Sequence of chain 1.G:
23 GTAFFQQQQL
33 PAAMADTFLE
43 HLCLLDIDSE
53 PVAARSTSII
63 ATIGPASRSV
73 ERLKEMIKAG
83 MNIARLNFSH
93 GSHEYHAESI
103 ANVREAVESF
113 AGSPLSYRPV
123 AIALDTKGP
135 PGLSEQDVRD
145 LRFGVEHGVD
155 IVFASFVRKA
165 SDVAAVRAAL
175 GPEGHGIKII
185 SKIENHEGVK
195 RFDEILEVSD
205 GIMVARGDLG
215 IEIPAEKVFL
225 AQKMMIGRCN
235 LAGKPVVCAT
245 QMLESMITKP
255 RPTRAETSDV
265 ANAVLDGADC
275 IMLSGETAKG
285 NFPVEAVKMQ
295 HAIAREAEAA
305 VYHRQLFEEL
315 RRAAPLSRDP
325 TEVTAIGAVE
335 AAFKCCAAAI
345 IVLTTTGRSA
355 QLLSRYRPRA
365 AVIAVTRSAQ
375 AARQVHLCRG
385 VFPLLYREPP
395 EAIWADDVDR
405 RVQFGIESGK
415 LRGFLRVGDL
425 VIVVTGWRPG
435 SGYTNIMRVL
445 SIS

This small molecule binds to this protein.
Small molecule (SMILES): O=P(O)(O)OC[C@H]1O[C@](O)(COP(=O)(O)O)[C@@H](O)[C@@H]1O

Binding-site contacts:
Ligand atom O3P contacts residue ARG405 of chain 1.G at 2.7 Å (salt-bridge).
Ligand atom P2 contacts residue SER435 of chain 1.G at 3.5 Å.
Ligand atom O1P contacts residue PRO433 of chain 1.G at 3.6 Å.
Ligand atom O6 contacts residue THR349 of chain 1.G at 3.2 Å (h-bond).
Ligand atom O6P contacts residue SER435 of chain 1.G at 3.1 Å (h-bond).
Ligand atom O2P contacts residue ARG405 of chain 1.G at 2.8 Å (salt-bridge).
Ligand atom O6P contacts residue GLY436 of chain 1.G at 2.8 Å (h-bond).
Ligand atom O4 contacts residue GLY434 of chain 1.G at 2.5 Å (h-bond).
Ligand atom P2 contacts residue THR348 of chain 1.G at 3.5 Å.
Ligand atom O4 contacts residue GLY436 of chain 1.G at 3.6 Å (h-bond).
Ligand atom C6 contacts residue LEU347 of chain 1.G at 3.6 Å (hydrophobic).
Ligand atom O5 contacts residue LEU347 of chain 1.G at 3.7 Å.
Ligand atom O5P contacts residue THR348 of chain 1.G at 2.5 Å (h-bond).
Ligand atom O1P contacts residue GLY434 of chain 1.G at 2.7 Å (h-bond).
Ligand atom C4 contacts residue GLY434 of chain 1.G at 3.3 Å.
Ligand atom O2 contacts residue GLY430 of chain 1.G at 3.2 Å (h-bond).
Ligand atom P1 contacts residue ARG405 of chain 1.G at 3.7 Å.
Ligand atom C3 contacts residue GLY434 of chain 1.G at 3.5 Å.
Ligand atom O6P contacts residue SER353 of chain 1.G at 3.5 Å (h-bond).
Ligand atom O6 contacts residue THR348 of chain 1.G at 3.5 Å.
Ligand atom O3 contacts residue ARG432 of chain 1.G at 2.6 Å (salt-bridge).
Ligand atom C6 contacts residue SER353 of chain 1.G at 3.6 Å.
Ligand atom O4 contacts residue TYR437 of chain 1.G at 2.8 Å (h-bond).
Ligand atom O4P contacts residue THR348 of chain 1.G at 3.5 Å (h-bond).
Ligand atom O4P contacts residue SER435 of chain 1.G at 2.8 Å (h-bond).
Ligand atom O4P contacts residue THR349 of chain 1.G at 3.1 Å (h-bond).
Ligand atom O4 contacts residue THR438 of chain 1.G at 3.4 Å (h-bond).
Ligand atom O5P contacts residue SER353 of chain 1.G at 2.6 Å (h-bond).
Ligand atom C5 contacts residue GLY434 of chain 1.G at 3.5 Å.
Ligand atom C4 contacts residue THR438 of chain 1.G at 3.7 Å.
Ligand atom P2 contacts residue THR349 of chain 1.G at 3.7 Å.
Ligand atom O2 contacts residue LEU347 of chain 1.G at 3.6 Å.
Ligand atom O3P contacts residue TRP398 of chain 1.G at 2.8 Å (h-bond).
Ligand atom C6 contacts residue THR438 of chain 1.G at 3.2 Å.
Ligand atom C3 contacts residue ARG432 of chain 1.G at 3.3 Å.
Ligand atom O4P contacts residue THR350 of chain 1.G at 2.7 Å (h-bond).
Ligand atom P2 contacts residue SER353 of chain 1.G at 3.5 Å.
Ligand atom O6 contacts residue SER435 of chain 1.G at 3.7 Å.
Ligand atom O1 contacts residue GLY434 of chain 1.G at 3.6 Å.
Ligand atom O3 contacts residue GLY430 of chain 1.G at 2.9 Å.